The small molecule below binds the protein below.
Small molecule (SMILES): CC(C)O[C@H]1O[C@H](COS(=O)(=O)O)[C@@H](O[C@@H]2O[C@@H](C(=O)O)[C@@H](O[C@H]3O[C@H](COS(=O)(=O)O)[C@@H](O)[C@H](O)[C@H]3NS(=O)(=O)O)[C@H](O)[C@H]2OS(=O)(=O)O)[C@H](O)[C@H]1NS(=O)(=O)O

Sequence of chain 1.A:
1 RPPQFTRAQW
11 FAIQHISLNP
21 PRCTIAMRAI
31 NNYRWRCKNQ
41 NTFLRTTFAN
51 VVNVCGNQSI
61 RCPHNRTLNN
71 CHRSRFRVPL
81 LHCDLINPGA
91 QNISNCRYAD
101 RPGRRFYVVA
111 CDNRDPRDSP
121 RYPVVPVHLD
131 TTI

Binding-site contacts:
Ligand atom S19 contacts residue GLN14 of chain 1.A at 4.2 Å.
Ligand atom O1S contacts residue HIS128 of chain 1.A at 4.0 Å.
Ligand atom C3 contacts residue LYS38 of chain 1.A at 4.0 Å.
Ligand atom O5S contacts residue ARG34 of chain 1.A at 2.7 Å (salt-bridge).
Ligand atom C6 contacts residue ARG34 of chain 1.A at 3.8 Å.
Ligand atom O6A contacts residue LYS38 of chain 1.A at 3.8 Å.
Ligand atom O2S contacts residue ASN39 of chain 1.A at 3.4 Å.
Ligand atom C6 contacts residue LYS38 of chain 1.A at 3.3 Å.
Ligand atom O6B contacts residue LYS38 of chain 1.A at 2.7 Å (salt-bridge).
Ligand atom O6S contacts residue ASP130 of chain 1.A at 4.1 Å.
Ligand atom C4 contacts residue LYS38 of chain 1.A at 4.0 Å.
Ligand atom O1S contacts residue GLN14 of chain 1.A at 3.0 Å (h-bond).
Ligand atom C3A contacts residue ARG7 of chain 1.A at 4.2 Å.
Ligand atom C5 contacts residue LYS38 of chain 1.A at 3.8 Å.
Ligand atom S1 contacts residue LYS38 of chain 1.A at 4.0 Å.
Ligand atom S19 contacts residue ARG7 of chain 1.A at 3.6 Å (salt-bridge).
Ligand atom O5 contacts residue LYS38 of chain 1.A at 3.7 Å.
Ligand atom S1 contacts residue ASN39 of chain 1.A at 3.9 Å.
Ligand atom O4S contacts residue ARG34 of chain 1.A at 4.1 Å.
Ligand atom O2S contacts residue GLN14 of chain 1.A at 4.3 Å.
Ligand atom S29 contacts residue ARG34 of chain 1.A at 3.8 Å.
Ligand atom O3 contacts residue GLN40 of chain 1.A at 3.7 Å.
Ligand atom O3S contacts residue ASN39 of chain 1.A at 3.0 Å (h-bond).
Ligand atom O5 contacts residue ARG34 of chain 1.A at 3.6 Å (salt-bridge).
Ligand atom O2S contacts residue ARG7 of chain 1.A at 3.0 Å (salt-bridge).
Ligand atom O3 contacts residue HIS128 of chain 1.A at 3.7 Å.
Ligand atom O4 contacts residue LYS38 of chain 1.A at 3.3 Å.
Ligand atom O3S contacts residue HIS128 of chain 1.A at 2.8 Å (h-bond).
Ligand atom C3 contacts residue HIS128 of chain 1.A at 4.3 Å.
Ligand atom N9 contacts residue ARG7 of chain 1.A at 4.1 Å.
Ligand atom C2 contacts residue LYS38 of chain 1.A at 4.0 Å.
Ligand atom O2S contacts residue TRP10 of chain 1.A at 4.1 Å.
Ligand atom S19 contacts residue VAL127 of chain 1.A at 4.1 Å.
Ligand atom O6B contacts residue ASN41 of chain 1.A at 4.3 Å.
Ligand atom N2 contacts residue LYS38 of chain 1.A at 3.2 Å.
Ligand atom O3S contacts residue VAL127 of chain 1.A at 2.9 Å (h-bond).
Ligand atom S19 contacts residue HIS128 of chain 1.A at 3.6 Å.
Ligand atom O3S contacts residue ARG7 of chain 1.A at 2.7 Å (salt-bridge).
Ligand atom N9 contacts residue HIS128 of chain 1.A at 3.5 Å (h-bond).
Ligand atom O3S contacts residue LYS38 of chain 1.A at 3.1 Å.